Sequence of chain 1.B:
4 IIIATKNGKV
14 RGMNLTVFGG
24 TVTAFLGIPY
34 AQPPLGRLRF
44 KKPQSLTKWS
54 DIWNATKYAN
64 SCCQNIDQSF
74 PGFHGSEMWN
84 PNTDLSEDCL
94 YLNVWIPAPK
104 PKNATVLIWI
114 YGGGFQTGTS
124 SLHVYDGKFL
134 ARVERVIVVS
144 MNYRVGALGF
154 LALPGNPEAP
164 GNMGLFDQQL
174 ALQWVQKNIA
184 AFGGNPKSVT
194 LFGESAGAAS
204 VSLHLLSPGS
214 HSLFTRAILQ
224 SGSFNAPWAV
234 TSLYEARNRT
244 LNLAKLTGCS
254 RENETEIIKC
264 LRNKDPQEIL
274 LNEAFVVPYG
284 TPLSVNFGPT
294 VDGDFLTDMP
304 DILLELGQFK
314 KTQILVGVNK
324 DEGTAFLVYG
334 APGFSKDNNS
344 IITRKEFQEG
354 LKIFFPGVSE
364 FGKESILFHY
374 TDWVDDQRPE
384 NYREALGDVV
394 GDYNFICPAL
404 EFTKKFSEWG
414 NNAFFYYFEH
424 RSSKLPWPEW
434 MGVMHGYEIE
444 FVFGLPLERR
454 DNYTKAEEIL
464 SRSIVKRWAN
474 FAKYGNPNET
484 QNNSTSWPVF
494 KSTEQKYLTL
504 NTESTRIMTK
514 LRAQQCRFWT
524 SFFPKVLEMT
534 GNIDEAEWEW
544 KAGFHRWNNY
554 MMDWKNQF

Binding-site contacts:
Ligand atom O7 contacts residue ASN481 of chain 1.B at 4.0 Å.
Ligand atom N2 contacts residue ASN481 of chain 1.B at 3.1 Å (h-bond).
Ligand atom C7 contacts residue GLU482 of chain 1.B at 4.4 Å.
Ligand atom C6 contacts residue ASN479 of chain 1.B at 3.9 Å.
Ligand atom O7 contacts residue GLN484 of chain 1.B at 3.1 Å (h-bond).
Ligand atom C5 contacts residue ASN479 of chain 1.B at 4.4 Å.
Ligand atom O5 contacts residue ASN481 of chain 1.B at 2.3 Å (h-bond).
Ligand atom C8 contacts residue GLN484 of chain 1.B at 3.9 Å.
Ligand atom C4 contacts residue ASN481 of chain 1.B at 4.2 Å.
Ligand atom C8 contacts residue THR483 of chain 1.B at 3.7 Å.
Ligand atom O6 contacts residue TYR477 of chain 1.B at 3.4 Å.
Ligand atom C7 contacts residue GLN484 of chain 1.B at 3.7 Å.
Ligand atom O5 contacts residue ASN479 of chain 1.B at 3.5 Å (h-bond).
Ligand atom O5 contacts residue ASN473 of chain 1.B at 4.4 Å.
Ligand atom O7 contacts residue THR483 of chain 1.B at 3.9 Å.
Ligand atom C2 contacts residue ASN481 of chain 1.B at 2.5 Å.
Ligand atom O6 contacts residue ASN479 of chain 1.B at 3.5 Å.
Ligand atom C1 contacts residue ASN473 of chain 1.B at 3.8 Å.
Ligand atom C8 contacts residue GLU482 of chain 1.B at 3.8 Å.
Ligand atom C5 contacts residue ASN481 of chain 1.B at 3.6 Å.
Ligand atom C7 contacts residue ASN481 of chain 1.B at 3.8 Å.
Ligand atom C3 contacts residue ASN481 of chain 1.B at 3.8 Å.
Ligand atom C7 contacts residue THR483 of chain 1.B at 4.2 Å.
Ligand atom N2 contacts residue ASN473 of chain 1.B at 4.3 Å.
Ligand atom C1 contacts residue ASN481 of chain 1.B at 1.4 Å.

This small molecule binds to this protein.
Small molecule (SMILES): CC(=O)N[C@@H]1[C@@H](O)[C@H](O)[C@@H](CO)O[C@H]1O